This small molecule binds to this protein.
Small molecule (SMILES): O=C(CCCS)NC1CCN(C(=O)COc2ccc(Cl)cc2Cl)CC1

Binding-site contacts:
Ligand atom C12 contacts residue GLN62 of chain 1.B at 3.4 Å.
Ligand atom O23 contacts residue ARG69 of chain 1.B at 3.4 Å (salt-bridge).
Ligand atom C17 contacts residue CYS13 of chain 1.B at 3.7 Å (hydrophobic).
Ligand atom C09 contacts residue TYR97 of chain 1.B at 3.5 Å (hydrophobic).
Ligand atom C13 contacts residue GLY61 of chain 1.B at 3.9 Å.
Ligand atom O20 contacts residue CYS13 of chain 1.B at 3.8 Å.
Ligand atom C11 contacts residue ARG69 of chain 1.B at 3.7 Å.
Ligand atom C03 contacts residue MET73 of chain 1.B at 3.6 Å (hydrophobic).
Ligand atom C21 contacts residue GLY11 of chain 1.B at 3.5 Å.
Ligand atom N14 contacts residue GLY61 of chain 1.B at 2.9 Å (h-bond).
Ligand atom C12 contacts residue GLU63 of chain 1.B at 3.7 Å.
Ligand atom C06 contacts residue VAL10 of chain 1.B at 3.6 Å (hydrophobic).
Ligand atom C08 contacts residue TYR97 of chain 1.B at 3.4 Å (hydrophobic).
Ligand atom C02 contacts residue VAL10 of chain 1.B at 3.7 Å (hydrophobic).
Ligand atom O07 contacts residue TYR97 of chain 1.B at 3.5 Å.
Ligand atom C15 contacts residue GLY61 of chain 1.B at 3.6 Å.
Ligand atom C18 contacts residue CYS13 of chain 1.B at 3.0 Å (hydrophobic).
Ligand atom C22 contacts residue GLY11 of chain 1.B at 3.3 Å.
Ligand atom O07 contacts residue VAL10 of chain 1.B at 3.8 Å.
Ligand atom C24 contacts residue VAL10 of chain 1.B at 3.7 Å (hydrophobic).
Ligand atom C04 contacts residue VAL10 of chain 1.B at 3.5 Å (hydrophobic).
Ligand atom O20 contacts residue GLU63 of chain 1.B at 3.6 Å.
Ligand atom C25 contacts residue ARG69 of chain 1.B at 3.5 Å.
Ligand atom C24 contacts residue ARG69 of chain 1.B at 3.6 Å.
Ligand atom C12 contacts residue ARG69 of chain 1.B at 3.8 Å.
Ligand atom C25 contacts residue VAL10 of chain 1.B at 3.8 Å (hydrophobic).
Ligand atom C16 contacts residue GLY61 of chain 1.B at 3.4 Å.
Ligand atom C03 contacts residue VAL10 of chain 1.B at 3.5 Å (hydrophobic).
Ligand atom N10 contacts residue TYR97 of chain 1.B at 3.7 Å.
Ligand atom CL1 contacts residue TYR72 of chain 1.B at 3.5 Å.
Ligand atom CL2 contacts residue ILE101 of chain 1.B at 3.4 Å.
Ligand atom CL2 contacts residue TYR97 of chain 1.B at 3.1 Å.
Ligand atom C12 contacts residue GLY61 of chain 1.B at 3.8 Å.
Ligand atom CL1 contacts residue VAL8 of chain 1.B at 3.8 Å.
Ligand atom C02 contacts residue ARG69 of chain 1.B at 3.5 Å.
Ligand atom C25 contacts residue THR59 of chain 1.B at 3.7 Å.
Ligand atom CL1 contacts residue ARG69 of chain 1.B at 3.7 Å.
Ligand atom S19 contacts residue CYS13 of chain 1.B at 2.0 Å (h-bond).
Ligand atom C22 contacts residue TYR97 of chain 1.B at 3.5 Å (hydrophobic).
Ligand atom CL1 contacts residue MET73 of chain 1.B at 3.6 Å.

Sequence of chain 1.B:
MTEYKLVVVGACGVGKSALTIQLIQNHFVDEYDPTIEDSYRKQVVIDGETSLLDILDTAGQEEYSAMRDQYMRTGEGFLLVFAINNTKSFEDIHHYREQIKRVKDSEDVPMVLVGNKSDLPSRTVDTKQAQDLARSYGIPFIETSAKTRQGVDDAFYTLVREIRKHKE